Binding-site contacts:
Ligand atom C5 contacts residue MET132 of chain 1.A at 3.6 Å (hydrophobic).
Ligand atom C7 contacts residue FAD1 of chain 1.H at 3.3 Å.
Ligand atom O21 contacts residue TYR129 of chain 1.A at 3.6 Å.
Ligand atom C5 contacts residue PHE237 of chain 1.A at 3.8 Å (hydrophobic).
Ligand atom O16 contacts residue HIS162 of chain 1.B at 2.8 Å (h-bond).
Ligand atom C16 contacts residue TYR129 of chain 1.A at 3.6 Å (hydrophobic).
Ligand atom C17 contacts residue PHE233 of chain 1.A at 3.8 Å (hydrophobic).
Ligand atom C15 contacts residue GLY151 of chain 1.B at 3.2 Å.
Ligand atom C3 contacts residue PHE179 of chain 1.A at 3.8 Å (hydrophobic).
Ligand atom C5 contacts residue TYR129 of chain 1.A at 3.6 Å (hydrophobic).
Ligand atom C20 contacts residue TYR129 of chain 1.A at 3.7 Å (hydrophobic).
Ligand atom C3 contacts residue FAD1 of chain 1.H at 3.7 Å.
Ligand atom O5 contacts residue FAD1 of chain 1.H at 3.4 Å (h-bond).
Ligand atom C6 contacts residue HIS162 of chain 1.B at 3.5 Å.
Ligand atom C18 contacts residue TYR129 of chain 1.A at 3.6 Å (hydrophobic).
Ligand atom C4 contacts residue FAD1 of chain 1.H at 3.4 Å.
Ligand atom C19 contacts residue TYR129 of chain 1.A at 3.5 Å (hydrophobic).
Ligand atom O32 contacts residue TYR129 of chain 1.A at 3.5 Å (h-bond).
Ligand atom C2 contacts residue FAD1 of chain 1.H at 3.5 Å.
Ligand atom C3 contacts residue TRP106 of chain 1.B at 3.5 Å (hydrophobic).
Ligand atom O5 contacts residue HIS162 of chain 1.B at 3.5 Å (h-bond).
Ligand atom C12 contacts residue TYR129 of chain 1.A at 3.3 Å (hydrophobic).
Ligand atom O38 contacts residue MET155 of chain 1.B at 3.5 Å (h-bond).
Ligand atom O32 contacts residue GLY150 of chain 1.B at 3.5 Å.
Ligand atom C4 contacts residue PHE179 of chain 1.A at 3.5 Å (hydrophobic).
Ligand atom C6 contacts residue FAD1 of chain 1.H at 3.6 Å.
Ligand atom O38 contacts residue MET132 of chain 1.A at 3.8 Å.
Ligand atom C14 contacts residue TYR129 of chain 1.A at 3.5 Å (hydrophobic).
Ligand atom C9 contacts residue FAD1 of chain 1.H at 3.6 Å.
Ligand atom C16 contacts residue PHE237 of chain 1.A at 3.6 Å (hydrophobic).
Ligand atom O16 contacts residue MET155 of chain 1.B at 3.7 Å.
Ligand atom C13 contacts residue TYR129 of chain 1.A at 3.3 Å (hydrophobic).
Ligand atom C8 contacts residue TYR129 of chain 1.A at 3.5 Å (hydrophobic).
Ligand atom C8 contacts residue FAD1 of chain 1.H at 3.8 Å.
Ligand atom O17 contacts residue TYR129 of chain 1.A at 2.5 Å (h-bond).
Ligand atom C15 contacts residue GLY150 of chain 1.B at 3.4 Å.
Ligand atom C1 contacts residue FAD1 of chain 1.H at 3.6 Å.
Ligand atom C10 contacts residue FAD1 of chain 1.H at 3.4 Å.
Ligand atom C1 contacts residue TYR127 of chain 1.A at 3.3 Å (hydrophobic).
Ligand atom C2 contacts residue TYR127 of chain 1.A at 3.5 Å (hydrophobic).

Sequence of chain 1.B:
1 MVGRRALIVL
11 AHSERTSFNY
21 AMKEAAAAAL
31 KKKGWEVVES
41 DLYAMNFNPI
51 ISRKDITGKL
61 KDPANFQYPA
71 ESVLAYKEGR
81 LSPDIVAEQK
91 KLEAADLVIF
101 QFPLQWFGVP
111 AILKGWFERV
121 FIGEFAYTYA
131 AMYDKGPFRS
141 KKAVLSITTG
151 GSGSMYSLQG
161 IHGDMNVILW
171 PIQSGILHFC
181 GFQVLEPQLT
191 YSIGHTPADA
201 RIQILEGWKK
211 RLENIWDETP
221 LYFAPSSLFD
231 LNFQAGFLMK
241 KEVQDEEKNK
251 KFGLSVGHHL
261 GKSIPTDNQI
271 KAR

Sequence of chain 1.A:
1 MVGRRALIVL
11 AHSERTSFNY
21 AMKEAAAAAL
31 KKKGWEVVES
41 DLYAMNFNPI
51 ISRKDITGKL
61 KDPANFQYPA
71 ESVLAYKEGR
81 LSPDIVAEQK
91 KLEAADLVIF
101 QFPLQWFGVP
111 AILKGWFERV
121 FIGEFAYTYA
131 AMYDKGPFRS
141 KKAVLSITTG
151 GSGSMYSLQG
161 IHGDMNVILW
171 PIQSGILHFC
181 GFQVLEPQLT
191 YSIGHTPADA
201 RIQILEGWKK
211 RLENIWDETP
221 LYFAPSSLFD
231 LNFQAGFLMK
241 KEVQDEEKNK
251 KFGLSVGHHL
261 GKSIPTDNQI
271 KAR

The small molecule below binds the protein below.
Small molecule (SMILES): O=C1Oc2ccccc2C(=O)C1CC1C(=O)Oc2ccccc2C1=O